Sequence of chain 1.A:
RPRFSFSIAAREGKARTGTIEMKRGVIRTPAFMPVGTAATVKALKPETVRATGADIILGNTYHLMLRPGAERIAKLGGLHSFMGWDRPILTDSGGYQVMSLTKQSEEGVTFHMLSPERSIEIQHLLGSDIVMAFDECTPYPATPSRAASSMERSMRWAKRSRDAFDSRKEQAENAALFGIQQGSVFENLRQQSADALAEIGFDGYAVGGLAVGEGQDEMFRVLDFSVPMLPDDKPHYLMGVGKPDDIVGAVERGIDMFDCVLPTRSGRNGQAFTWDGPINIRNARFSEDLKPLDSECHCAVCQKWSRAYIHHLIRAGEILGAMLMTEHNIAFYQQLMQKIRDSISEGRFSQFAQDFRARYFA

A small-molecule ligand and the protein it binds are described below.
Small molecule (SMILES): Nc1nc2c([C@@H]3N[C@H](CO)C[C@H]3O)c[nH]c2c(=O)[nH]1

Binding-site contacts:
Ligand atom C contacts residue TYR106 of chain 1.A at 3.4 Å (hydrophobic).
Ligand atom C contacts residue MET260 of chain 1.A at 3.6 Å (hydrophobic).
Ligand atom N2 contacts residue ASP280 of chain 1.A at 3.3 Å (salt-bridge).
Ligand atom N contacts residue ILE201 of chain 1.A at 3.5 Å.
Ligand atom O2 contacts residue GLN203 of chain 1.A at 3.1 Å (h-bond).
Ligand atom C7 contacts residue ASP102 of chain 1.A at 3.2 Å.
Ligand atom O1 contacts residue ASN70 of chain 1.A at 3.2 Å (h-bond).
Ligand atom N3 contacts residue MET260 of chain 1.A at 3.8 Å.
Ligand atom C2 contacts residue ASP102 of chain 1.A at 3.7 Å.
Ligand atom N1 contacts residue TYR106 of chain 1.A at 3.9 Å.
Ligand atom C10 contacts residue TYR106 of chain 1.A at 3.3 Å (hydrophobic).
Ligand atom O1 contacts residue ASP102 of chain 1.A at 2.7 Å (salt-bridge).
Ligand atom N contacts residue TYR106 of chain 1.A at 3.5 Å.
Ligand atom O2 contacts residue GLY230 of chain 1.A at 2.9 Å (h-bond).
Ligand atom N contacts residue ASP156 of chain 1.A at 2.8 Å (salt-bridge).
Ligand atom C1 contacts residue ASP102 of chain 1.A at 3.5 Å.
Ligand atom C contacts residue ASP156 of chain 1.A at 3.6 Å.
Ligand atom N1 contacts residue ASP102 of chain 1.A at 2.7 Å (salt-bridge).
Ligand atom O2 contacts residue TYR106 of chain 1.A at 3.2 Å.
Ligand atom N2 contacts residue GLY261 of chain 1.A at 3.7 Å.
Ligand atom C4 contacts residue ASP280 of chain 1.A at 3.2 Å.
Ligand atom C10 contacts residue MET260 of chain 1.A at 3.9 Å (hydrophobic).
Ligand atom N contacts residue ASP102 of chain 1.A at 2.8 Å (salt-bridge).
Ligand atom N1 contacts residue MET260 of chain 1.A at 3.3 Å.
Ligand atom N3 contacts residue TYR106 of chain 1.A at 3.6 Å.
Ligand atom C5 contacts residue GLY261 of chain 1.A at 3.7 Å.
Ligand atom O contacts residue GLY261 of chain 1.A at 3.3 Å.
Ligand atom O2 contacts residue ASP156 of chain 1.A at 3.7 Å.
Ligand atom C9 contacts residue TYR106 of chain 1.A at 3.6 Å (hydrophobic).
Ligand atom C3 contacts residue ASP102 of chain 1.A at 3.2 Å.
Ligand atom C1 contacts residue MET260 of chain 1.A at 3.7 Å (hydrophobic).
Ligand atom N contacts residue SER103 of chain 1.A at 3.5 Å (h-bond).
Ligand atom C contacts residue ASP102 of chain 1.A at 3.4 Å.
Ligand atom N4 contacts residue ASP156 of chain 1.A at 2.8 Å (salt-bridge).
Ligand atom N4 contacts residue TYR106 of chain 1.A at 3.3 Å.
Ligand atom O2 contacts residue GLY229 of chain 1.A at 3.2 Å.
Ligand atom C5 contacts residue ASP280 of chain 1.A at 3.1 Å.
Ligand atom C1 contacts residue TYR106 of chain 1.A at 3.7 Å (hydrophobic).
Ligand atom C10 contacts residue ASP156 of chain 1.A at 3.7 Å.
Ligand atom N4 contacts residue MET260 of chain 1.A at 3.7 Å.